Binding-site contacts:
Ligand atom C1 contacts residue MET67 of chain 1.B at 2.8 Å (hydrophobic).
Ligand atom C4 contacts residue PHE162 of chain 1.B at 3.7 Å (hydrophobic).
Ligand atom N12 contacts residue MET92 of chain 1.B at 3.5 Å (h-bond).
Ligand atom C28 contacts residue SER161 of chain 1.B at 3.2 Å.
Ligand atom F31 contacts residue SER161 of chain 1.B at 3.0 Å.
Ligand atom O22 contacts residue ASP156 of chain 1.B at 2.7 Å (salt-bridge).
Ligand atom F29 contacts residue ASP156 of chain 1.B at 3.0 Å.
Ligand atom C20 contacts residue ASP156 of chain 1.B at 3.3 Å.
Ligand atom C21 contacts residue MET92 of chain 1.B at 3.7 Å (hydrophobic).
Ligand atom C25 contacts residue LEU90 of chain 1.B at 3.6 Å (hydrophobic).
Ligand atom O22 contacts residue LEU157 of chain 1.B at 3.3 Å.
Ligand atom C18 contacts residue ASP156 of chain 1.B at 3.5 Å.
Ligand atom C28 contacts residue HIS136 of chain 1.B at 3.4 Å.
Ligand atom C15 contacts residue ILE154 of chain 1.B at 3.7 Å (hydrophobic).
Ligand atom C20 contacts residue MET92 of chain 1.B at 3.6 Å (hydrophobic).
Ligand atom F29 contacts residue HIS136 of chain 1.B at 3.6 Å.
Ligand atom C21 contacts residue ASP156 of chain 1.B at 3.1 Å.
Ligand atom C25 contacts residue TRP165 of chain 1.B at 3.5 Å (hydrophobic).
Ligand atom F26 contacts residue VAL75 of chain 1.B at 3.0 Å.
Ligand atom C6 contacts residue ASN68 of chain 1.B at 3.6 Å.
Ligand atom C6 contacts residue ALA64 of chain 1.B at 3.2 Å (hydrophobic).
Ligand atom C7 contacts residue MET67 of chain 1.B at 3.5 Å (hydrophobic).
Ligand atom O23 contacts residue ASP156 of chain 1.B at 2.3 Å (salt-bridge).
Ligand atom N13 contacts residue PHE162 of chain 1.B at 3.6 Å.
Ligand atom C2 contacts residue MET67 of chain 1.B at 3.3 Å (hydrophobic).
Ligand atom F31 contacts residue HIS136 of chain 1.B at 3.8 Å.
Ligand atom C11 contacts residue VAL76 of chain 1.B at 3.1 Å (hydrophobic).
Ligand atom C6 contacts residue LEU78 of chain 1.B at 3.8 Å (hydrophobic).
Ligand atom F26 contacts residue ILE154 of chain 1.B at 3.5 Å.
Ligand atom O23 contacts residue ALA155 of chain 1.B at 3.4 Å.
Ligand atom F31 contacts residue VAL134 of chain 1.B at 3.2 Å.
Ligand atom C9 contacts residue VAL76 of chain 1.B at 3.6 Å (hydrophobic).
Ligand atom O24 contacts residue ALA64 of chain 1.B at 3.3 Å.
Ligand atom C1 contacts residue ASN68 of chain 1.B at 3.4 Å.
Ligand atom C6 contacts residue MET67 of chain 1.B at 3.5 Å (hydrophobic).
Ligand atom F29 contacts residue SER161 of chain 1.B at 2.4 Å.
Ligand atom C19 contacts residue ASP156 of chain 1.B at 3.6 Å.
Ligand atom O23 contacts residue LEU157 of chain 1.B at 3.7 Å.
Ligand atom F30 contacts residue HIS136 of chain 1.B at 2.3 Å.
Ligand atom C5 contacts residue LEU78 of chain 1.B at 3.6 Å (hydrophobic).

Sequence of chain 1.B:
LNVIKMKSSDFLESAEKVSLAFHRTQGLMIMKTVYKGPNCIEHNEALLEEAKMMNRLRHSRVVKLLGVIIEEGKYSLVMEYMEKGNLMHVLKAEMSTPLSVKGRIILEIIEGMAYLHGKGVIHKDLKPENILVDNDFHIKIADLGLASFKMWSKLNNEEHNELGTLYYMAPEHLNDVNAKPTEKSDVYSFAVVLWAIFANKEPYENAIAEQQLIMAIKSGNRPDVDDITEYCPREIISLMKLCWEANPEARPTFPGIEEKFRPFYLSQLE

A protein and the small-molecule ligand that binds it are described below.
Small molecule (SMILES): COc1ccc2c(c1)C1=NN(C(=O)CO)[C@H](c3ccc(OC(F)(F)F)c(F)c3)[C@@H]1CC2